Sequence of chain 1.A:
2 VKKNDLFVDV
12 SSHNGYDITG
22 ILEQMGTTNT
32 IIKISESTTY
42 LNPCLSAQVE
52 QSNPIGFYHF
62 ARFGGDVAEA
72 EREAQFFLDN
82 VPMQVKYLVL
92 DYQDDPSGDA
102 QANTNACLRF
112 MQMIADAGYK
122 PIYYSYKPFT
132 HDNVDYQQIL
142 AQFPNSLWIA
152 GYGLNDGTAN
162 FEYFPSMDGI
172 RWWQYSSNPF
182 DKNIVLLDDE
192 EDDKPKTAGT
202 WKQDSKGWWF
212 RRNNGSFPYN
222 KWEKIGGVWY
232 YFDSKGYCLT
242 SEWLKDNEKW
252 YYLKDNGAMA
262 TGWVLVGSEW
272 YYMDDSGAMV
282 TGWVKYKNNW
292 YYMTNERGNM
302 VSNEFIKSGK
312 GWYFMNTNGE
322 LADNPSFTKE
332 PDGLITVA

Binding-site contacts:
Ligand atom O5 contacts residue TYR127 of chain 1.A at 3.7 Å.
Ligand atom O4 contacts residue GLN94 of chain 1.A at 2.8 Å (h-bond).
Ligand atom C6 contacts residue ALA151 of chain 1.A at 3.6 Å (hydrophobic).
Ligand atom C2 contacts residue ALA1 of chain 1.C at 4.0 Å (hydrophobic).
Ligand atom O6 contacts residue ALA151 of chain 1.A at 3.9 Å.
Ligand atom O10 contacts residue ALA1 of chain 1.C at 2.2 Å (h-bond).
Ligand atom C8 contacts residue ALA1 of chain 1.C at 3.8 Å (hydrophobic).
Ligand atom C4 contacts residue GLN94 of chain 1.A at 3.7 Å.
Ligand atom C7 contacts residue PRO129 of chain 1.A at 3.9 Å (hydrophobic).
Ligand atom O10 contacts residue GLY152 of chain 1.A at 3.8 Å.
Ligand atom O10 contacts residue DGL1 of chain 1.D at 4.0 Å.
Ligand atom C2 contacts residue TYR127 of chain 1.A at 3.8 Å (hydrophobic).
Ligand atom O6 contacts residue TYR127 of chain 1.A at 3.6 Å.
Ligand atom C3 contacts residue ALA1 of chain 1.C at 3.5 Å (hydrophobic).
Ligand atom O7 contacts residue PRO129 of chain 1.A at 3.0 Å.
Ligand atom C6 contacts residue TYR125 of chain 1.A at 3.2 Å (hydrophobic).
Ligand atom O6 contacts residue TYR125 of chain 1.A at 2.7 Å (h-bond).
Ligand atom N2 contacts residue ALA1 of chain 1.C at 3.1 Å (h-bond).
Ligand atom C6 contacts residue TYR127 of chain 1.A at 3.7 Å (hydrophobic).
Ligand atom C6 contacts residue TYR127 of chain 1.A at 3.9 Å (hydrophobic).
Ligand atom C11 contacts residue ALA1 of chain 1.C at 3.7 Å (hydrophobic).
Ligand atom C7 contacts residue ALA1 of chain 1.C at 3.9 Å (hydrophobic).
Ligand atom C10 contacts residue TYR153 of chain 1.A at 4.0 Å (hydrophobic).
Ligand atom C10 contacts residue ALA1 of chain 1.C at 1.4 Å (hydrophobic).
Ligand atom O4 contacts residue PRO129 of chain 1.A at 3.6 Å.
Ligand atom O5 contacts residue TYR127 of chain 1.A at 4.0 Å.
Ligand atom C6 contacts residue TYR153 of chain 1.A at 3.7 Å (hydrophobic).
Ligand atom C11 contacts residue ALA151 of chain 1.A at 3.7 Å (hydrophobic).
Ligand atom C11 contacts residue TYR127 of chain 1.A at 4.0 Å (hydrophobic).
Ligand atom O3 contacts residue TYR127 of chain 1.A at 3.9 Å.
Ligand atom C5 contacts residue GLN94 of chain 1.A at 3.8 Å.
Ligand atom O3 contacts residue ALA1 of chain 1.C at 3.4 Å (h-bond).
Ligand atom C5 contacts residue TYR127 of chain 1.A at 3.9 Å (hydrophobic).
Ligand atom O6 contacts residue GLN94 of chain 1.A at 3.8 Å.
Ligand atom O7 contacts residue TYR127 of chain 1.A at 3.7 Å.
Ligand atom O10 contacts residue TYR153 of chain 1.A at 3.4 Å (h-bond).
Ligand atom C4 contacts residue TYR127 of chain 1.A at 3.8 Å (hydrophobic).
Ligand atom C9 contacts residue ALA1 of chain 1.C at 2.5 Å (hydrophobic).
Ligand atom C8 contacts residue DGL1 of chain 1.D at 3.6 Å.
Ligand atom C3 contacts residue GLN94 of chain 1.A at 3.9 Å.

The protein below binds the small molecule below.
Small molecule (SMILES): CC(=O)N[C@H]1[C@H](O[C@H]2[C@H](O[C@H](C)C=O)[C@@H](NC(C)=O)[C@H](O[C@H]3[C@H](O)[C@@H](NC(C)=O)CO[C@@H]3CO)O[C@@H]2CO)O[C@H](CO)[C@@H](O)[C@@H]1O